Binding-site contacts:
Ligand atom O5 contacts residue ASN78 of chain 1.A at 2.4 Å (h-bond).
Ligand atom C1 contacts residue ASN78 of chain 1.A at 1.4 Å.
Ligand atom O7 contacts residue ASN78 of chain 1.A at 3.4 Å (h-bond).
Ligand atom C5 contacts residue ASN78 of chain 1.A at 3.6 Å.
Ligand atom N2 contacts residue ASN78 of chain 1.A at 2.9 Å (h-bond).
Ligand atom C7 contacts residue ASN78 of chain 1.A at 3.4 Å.
Ligand atom C3 contacts residue ASN78 of chain 1.A at 3.8 Å.
Ligand atom C4 contacts residue ASN78 of chain 1.A at 4.2 Å.
Ligand atom C8 contacts residue ASN78 of chain 1.A at 4.5 Å.
Ligand atom C2 contacts residue ASN78 of chain 1.A at 2.5 Å.

Sequence of chain 1.A:
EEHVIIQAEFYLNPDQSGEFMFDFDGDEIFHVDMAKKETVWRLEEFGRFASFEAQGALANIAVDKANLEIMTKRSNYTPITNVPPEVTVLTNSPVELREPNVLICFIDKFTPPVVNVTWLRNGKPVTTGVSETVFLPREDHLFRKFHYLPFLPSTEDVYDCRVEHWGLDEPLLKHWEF

A small-molecule ligand and the protein it binds are described below.
Small molecule (SMILES): CC(=O)N[C@@H]1[C@@H](O)[C@H](O)[C@@H](CO)O[C@H]1O